Sequence of chain 1.A:
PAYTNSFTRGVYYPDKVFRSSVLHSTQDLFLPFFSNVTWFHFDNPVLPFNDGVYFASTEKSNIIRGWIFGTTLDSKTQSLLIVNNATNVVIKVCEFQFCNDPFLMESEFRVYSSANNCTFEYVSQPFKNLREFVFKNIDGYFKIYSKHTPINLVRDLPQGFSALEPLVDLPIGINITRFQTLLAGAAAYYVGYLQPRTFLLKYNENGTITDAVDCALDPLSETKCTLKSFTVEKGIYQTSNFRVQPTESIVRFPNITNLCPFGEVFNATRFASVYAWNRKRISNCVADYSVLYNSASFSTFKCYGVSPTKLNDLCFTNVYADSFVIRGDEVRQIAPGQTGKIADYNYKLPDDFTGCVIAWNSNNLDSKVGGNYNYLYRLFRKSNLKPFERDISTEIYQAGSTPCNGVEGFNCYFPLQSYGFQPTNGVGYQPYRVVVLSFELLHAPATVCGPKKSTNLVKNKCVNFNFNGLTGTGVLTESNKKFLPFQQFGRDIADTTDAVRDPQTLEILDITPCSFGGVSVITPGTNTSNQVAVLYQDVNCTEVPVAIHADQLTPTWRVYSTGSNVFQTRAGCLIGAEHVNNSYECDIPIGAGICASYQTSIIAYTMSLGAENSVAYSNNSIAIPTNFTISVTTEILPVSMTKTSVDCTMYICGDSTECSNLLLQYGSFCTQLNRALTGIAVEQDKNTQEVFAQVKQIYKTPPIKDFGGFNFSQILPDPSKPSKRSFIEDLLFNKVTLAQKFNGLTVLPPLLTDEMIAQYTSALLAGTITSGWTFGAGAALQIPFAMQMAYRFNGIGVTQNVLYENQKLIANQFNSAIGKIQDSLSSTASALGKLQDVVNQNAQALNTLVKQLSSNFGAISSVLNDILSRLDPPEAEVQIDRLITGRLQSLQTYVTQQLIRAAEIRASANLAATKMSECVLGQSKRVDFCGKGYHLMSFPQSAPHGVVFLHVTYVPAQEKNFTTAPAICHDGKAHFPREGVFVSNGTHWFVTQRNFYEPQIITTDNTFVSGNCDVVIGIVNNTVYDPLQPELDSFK

Binding-site contacts:
Ligand atom C4 contacts residue ASN709 of chain 1.A at 4.2 Å.
Ligand atom C8 contacts residue ILE1130 of chain 1.A at 3.7 Å (hydrophobic).
Ligand atom O7 contacts residue ILE1130 of chain 1.A at 4.1 Å.
Ligand atom C7 contacts residue ASN709 of chain 1.A at 3.6 Å.
Ligand atom N2 contacts residue ASN709 of chain 1.A at 3.0 Å (h-bond).
Ligand atom O5 contacts residue ASP796 of chain 1.B at 4.2 Å.
Ligand atom C3 contacts residue ASN709 of chain 1.A at 3.8 Å.
Ligand atom C1 contacts residue ASP796 of chain 1.B at 4.3 Å.
Ligand atom C5 contacts residue ASN709 of chain 1.A at 3.7 Å.
Ligand atom O5 contacts residue ASN709 of chain 1.A at 2.4 Å (h-bond).
Ligand atom C1 contacts residue ASN709 of chain 1.A at 1.4 Å.
Ligand atom C7 contacts residue ILE1130 of chain 1.A at 4.4 Å (hydrophobic).
Ligand atom O7 contacts residue ASN709 of chain 1.A at 3.9 Å.
Ligand atom C8 contacts residue ASN709 of chain 1.A at 4.4 Å.
Ligand atom C2 contacts residue ASN709 of chain 1.A at 2.5 Å.

Sequence of chain 1.B:
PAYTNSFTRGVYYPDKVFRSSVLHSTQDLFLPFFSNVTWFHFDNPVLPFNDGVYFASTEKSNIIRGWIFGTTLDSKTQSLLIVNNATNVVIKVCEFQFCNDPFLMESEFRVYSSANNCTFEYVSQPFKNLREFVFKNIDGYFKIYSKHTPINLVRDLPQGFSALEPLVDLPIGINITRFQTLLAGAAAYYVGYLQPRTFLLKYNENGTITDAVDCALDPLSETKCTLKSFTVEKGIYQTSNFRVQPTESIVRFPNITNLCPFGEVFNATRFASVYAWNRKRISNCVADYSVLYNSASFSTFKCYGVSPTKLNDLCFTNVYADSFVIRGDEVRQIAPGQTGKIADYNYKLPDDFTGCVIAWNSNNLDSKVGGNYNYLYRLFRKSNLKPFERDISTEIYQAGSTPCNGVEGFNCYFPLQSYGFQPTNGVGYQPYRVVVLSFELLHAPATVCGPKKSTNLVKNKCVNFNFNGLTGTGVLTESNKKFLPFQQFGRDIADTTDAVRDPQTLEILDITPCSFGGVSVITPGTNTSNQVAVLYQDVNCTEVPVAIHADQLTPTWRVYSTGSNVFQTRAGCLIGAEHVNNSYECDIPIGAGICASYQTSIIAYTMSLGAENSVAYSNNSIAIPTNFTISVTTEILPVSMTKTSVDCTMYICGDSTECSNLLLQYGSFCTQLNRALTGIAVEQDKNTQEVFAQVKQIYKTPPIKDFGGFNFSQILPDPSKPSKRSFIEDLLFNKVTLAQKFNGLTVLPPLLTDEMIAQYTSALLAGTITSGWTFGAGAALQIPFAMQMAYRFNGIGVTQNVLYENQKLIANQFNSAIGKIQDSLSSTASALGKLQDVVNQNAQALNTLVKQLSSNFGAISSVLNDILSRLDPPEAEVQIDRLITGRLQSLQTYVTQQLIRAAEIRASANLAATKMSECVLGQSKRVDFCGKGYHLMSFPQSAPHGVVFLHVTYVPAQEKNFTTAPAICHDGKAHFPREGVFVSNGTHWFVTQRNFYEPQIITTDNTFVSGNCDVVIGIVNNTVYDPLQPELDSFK

This protein binds this small molecule.
Small molecule (SMILES): CC(=O)N[C@@H]1[C@@H](O)[C@H](O)[C@@H](CO)O[C@H]1O